A protein and the small-molecule ligand that binds it are described below.
Small molecule (SMILES): CCOc1cc(-c2nc(-c3cc(OC)c(OC)c(OC)c3)cnc2N)ccc1C(=O)O

Binding-site contacts:
Ligand atom C29 contacts residue ASP159 of chain 1.A at 3.4 Å.
Ligand atom C04 contacts residue PHE148 of chain 1.A at 3.9 Å (hydrophobic).
Ligand atom N25 contacts residue MET86 of chain 1.A at 3.6 Å.
Ligand atom C01 contacts residue LYS37 of chain 1.A at 3.9 Å.
Ligand atom O31 contacts residue GLY158 of chain 1.A at 3.3 Å.
Ligand atom O31 contacts residue PHE160 of chain 1.A at 3.8 Å.
Ligand atom C06 contacts residue PHE148 of chain 1.A at 3.5 Å (hydrophobic).
Ligand atom O31 contacts residue ASP159 of chain 1.A at 2.7 Å (salt-bridge).
Ligand atom C15 contacts residue GLY92 of chain 1.A at 3.8 Å.
Ligand atom N23 contacts residue VAL35 of chain 1.A at 3.7 Å.
Ligand atom C18 contacts residue ILE14 of chain 1.A at 3.7 Å (hydrophobic).
Ligand atom C27 contacts residue PHE148 of chain 1.A at 3.4 Å (hydrophobic).
Ligand atom C05 contacts residue PHE148 of chain 1.A at 3.9 Å (hydrophobic).
Ligand atom N08 contacts residue PHE148 of chain 1.A at 3.5 Å.
Ligand atom O30 contacts residue ASP159 of chain 1.A at 2.8 Å (salt-bridge).
Ligand atom C14 contacts residue ASP93 of chain 1.A at 3.8 Å.
Ligand atom C24 contacts residue VAL35 of chain 1.A at 3.8 Å (hydrophobic).
Ligand atom C28 contacts residue PHE148 of chain 1.A at 3.6 Å (hydrophobic).
Ligand atom C02 contacts residue PHE160 of chain 1.A at 3.5 Å (hydrophobic).
Ligand atom C27 contacts residue MET86 of chain 1.A at 3.8 Å (hydrophobic).
Ligand atom O31 contacts residue ASN146 of chain 1.A at 3.6 Å.
Ligand atom C17 contacts residue SER96 of chain 1.A at 3.8 Å.
Ligand atom C20 contacts residue GLU90 of chain 1.A at 3.5 Å.
Ligand atom C21 contacts residue ILE14 of chain 1.A at 3.8 Å (hydrophobic).
Ligand atom N23 contacts residue CYS89 of chain 1.A at 2.9 Å (h-bond).
Ligand atom C24 contacts residue GLU87 of chain 1.A at 3.7 Å.
Ligand atom C22 contacts residue CYS89 of chain 1.A at 3.3 Å (hydrophobic).
Ligand atom C21 contacts residue CYS89 of chain 1.A at 3.6 Å (hydrophobic).
Ligand atom C22 contacts residue TYR88 of chain 1.A at 3.8 Å (hydrophobic).
Ligand atom N23 contacts residue GLU87 of chain 1.A at 3.8 Å.
Ligand atom N25 contacts residue VAL35 of chain 1.A at 3.5 Å.
Ligand atom C07 contacts residue PHE148 of chain 1.A at 3.8 Å (hydrophobic).
Ligand atom C26 contacts residue PHE148 of chain 1.A at 3.5 Å (hydrophobic).
Ligand atom O30 contacts residue LYS37 of chain 1.A at 3.2 Å (salt-bridge).
Ligand atom O03 contacts residue LYS37 of chain 1.A at 3.4 Å.
Ligand atom N25 contacts residue GLU87 of chain 1.A at 2.7 Å (salt-bridge).
Ligand atom C15 contacts residue ILE14 of chain 1.A at 3.7 Å (hydrophobic).
Ligand atom C18 contacts residue GLY92 of chain 1.A at 3.7 Å.
Ligand atom C21 contacts residue GLY92 of chain 1.A at 3.8 Å.
Ligand atom N23 contacts residue TYR88 of chain 1.A at 3.8 Å.

Sequence of chain 1.A:
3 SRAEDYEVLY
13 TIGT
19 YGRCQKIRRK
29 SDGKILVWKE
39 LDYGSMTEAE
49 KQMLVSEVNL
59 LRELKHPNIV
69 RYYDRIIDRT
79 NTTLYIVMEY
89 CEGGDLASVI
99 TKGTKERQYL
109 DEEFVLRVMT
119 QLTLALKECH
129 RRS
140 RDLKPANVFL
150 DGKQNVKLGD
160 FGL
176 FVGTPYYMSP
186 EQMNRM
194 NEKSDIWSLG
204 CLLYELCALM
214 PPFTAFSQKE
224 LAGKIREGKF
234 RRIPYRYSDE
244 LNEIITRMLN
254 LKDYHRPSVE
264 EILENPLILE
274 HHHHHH